Sequence of chain 1.B:
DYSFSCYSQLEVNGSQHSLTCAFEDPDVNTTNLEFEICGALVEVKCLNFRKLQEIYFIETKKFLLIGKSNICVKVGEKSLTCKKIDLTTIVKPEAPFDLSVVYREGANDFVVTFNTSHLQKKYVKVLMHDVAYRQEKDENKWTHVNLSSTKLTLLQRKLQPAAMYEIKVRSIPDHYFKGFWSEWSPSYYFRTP

This protein binds this small molecule.
Small molecule (SMILES): CC(=O)N[C@H]1CO[C@H](CO)[C@@H](O[C@@H]2C[C@@H](O)[C@H](O)[C@@H](CO)O2)[C@@H]1O.CC=O

Binding-site contacts:
Ligand atom C3 contacts residue ASN33 of chain 1.B at 3.8 Å.
Ligand atom C5 contacts residue ASN33 of chain 1.B at 3.7 Å.
Ligand atom N2 contacts residue ASN33 of chain 1.B at 2.9 Å (h-bond).
Ligand atom C7 contacts residue ASN33 of chain 1.B at 4.0 Å.
Ligand atom C4 contacts residue ASN33 of chain 1.B at 4.2 Å.
Ligand atom C2 contacts residue ASN33 of chain 1.B at 2.5 Å.
Ligand atom C8 contacts residue ASN33 of chain 1.B at 4.1 Å.
Ligand atom C1 contacts residue ASN33 of chain 1.B at 1.4 Å.
Ligand atom O5 contacts residue ASN33 of chain 1.B at 2.4 Å (h-bond).